Binding-site contacts:
Ligand atom C17 contacts residue VAL339 of chain 1.A at 4.1 Å (hydrophobic).
Ligand atom C4 contacts residue THR276 of chain 1.A at 3.6 Å.
Ligand atom C12 contacts residue ARG81 of chain 1.A at 3.9 Å.
Ligand atom C5 contacts residue TRP190 of chain 1.A at 3.9 Å (hydrophobic).
Ligand atom O1 contacts residue ILE271 of chain 1.A at 3.9 Å.
Ligand atom C18 contacts residue LEU338 of chain 1.A at 3.6 Å (hydrophobic).
Ligand atom O2 contacts residue VAL339 of chain 1.A at 3.7 Å.
Ligand atom C1 contacts residue TRP190 of chain 1.A at 4.0 Å (hydrophobic).
Ligand atom C1 contacts residue ILE99 of chain 1.A at 3.8 Å (hydrophobic).
Ligand atom C4 contacts residue ASP275 of chain 1.A at 3.6 Å.
Ligand atom O1 contacts residue TRP190 of chain 1.A at 3.4 Å.
Ligand atom C6 contacts residue THR276 of chain 1.A at 3.5 Å.
Ligand atom C6 contacts residue PHE187 of chain 1.A at 4.0 Å (hydrophobic).
Ligand atom O2 contacts residue ARG81 of chain 1.A at 3.3 Å (salt-bridge).
Ligand atom C16 contacts residue LEU443 of chain 1.A at 3.8 Å (hydrophobic).
Ligand atom C4 contacts residue TRP190 of chain 1.A at 3.7 Å (hydrophobic).
Ligand atom C3 contacts residue TRP190 of chain 1.A at 3.6 Å (hydrophobic).
Ligand atom C9 contacts residue TRP190 of chain 1.A at 4.1 Å (hydrophobic).
Ligand atom C19 contacts residue THR276 of chain 1.A at 3.9 Å.
Ligand atom C15 contacts residue LEU338 of chain 1.A at 3.6 Å (hydrophobic).
Ligand atom C18 contacts residue HEM1 of chain 1.B at 3.5 Å.
Ligand atom O1 contacts residue ALA272 of chain 1.A at 3.3 Å.
Ligand atom C3 contacts residue ALA272 of chain 1.A at 3.7 Å (hydrophobic).
Ligand atom C15 contacts residue LEU443 of chain 1.A at 3.5 Å (hydrophobic).
Ligand atom C2 contacts residue ALA272 of chain 1.A at 3.6 Å (hydrophobic).
Ligand atom C5 contacts residue THR276 of chain 1.A at 3.6 Å.
Ligand atom C12 contacts residue ILE99 of chain 1.A at 3.9 Å (hydrophobic).
Ligand atom C17 contacts residue LEU338 of chain 1.A at 3.7 Å (hydrophobic).
Ligand atom C16 contacts residue LEU338 of chain 1.A at 3.3 Å (hydrophobic).
Ligand atom O2 contacts residue PHE100 of chain 1.A at 4.1 Å.
Ligand atom C11 contacts residue HEM1 of chain 1.B at 3.6 Å.
Ligand atom C2 contacts residue ILE99 of chain 1.A at 3.9 Å (hydrophobic).
Ligand atom C17 contacts residue MET340 of chain 1.A at 3.7 Å (hydrophobic).
Ligand atom C18 contacts residue VAL336 of chain 1.A at 3.5 Å (hydrophobic).
Ligand atom C3 contacts residue ASP275 of chain 1.A at 3.7 Å.
Ligand atom C19 contacts residue HEM1 of chain 1.B at 3.4 Å.
Ligand atom C11 contacts residue ILE99 of chain 1.A at 3.7 Å (hydrophobic).
Ligand atom C8 contacts residue VAL336 of chain 1.A at 4.0 Å (hydrophobic).
Ligand atom O1 contacts residue ASP275 of chain 1.A at 2.9 Å (salt-bridge).
Ligand atom O2 contacts residue MET340 of chain 1.A at 2.8 Å (h-bond).

Sequence of chain 1.A:
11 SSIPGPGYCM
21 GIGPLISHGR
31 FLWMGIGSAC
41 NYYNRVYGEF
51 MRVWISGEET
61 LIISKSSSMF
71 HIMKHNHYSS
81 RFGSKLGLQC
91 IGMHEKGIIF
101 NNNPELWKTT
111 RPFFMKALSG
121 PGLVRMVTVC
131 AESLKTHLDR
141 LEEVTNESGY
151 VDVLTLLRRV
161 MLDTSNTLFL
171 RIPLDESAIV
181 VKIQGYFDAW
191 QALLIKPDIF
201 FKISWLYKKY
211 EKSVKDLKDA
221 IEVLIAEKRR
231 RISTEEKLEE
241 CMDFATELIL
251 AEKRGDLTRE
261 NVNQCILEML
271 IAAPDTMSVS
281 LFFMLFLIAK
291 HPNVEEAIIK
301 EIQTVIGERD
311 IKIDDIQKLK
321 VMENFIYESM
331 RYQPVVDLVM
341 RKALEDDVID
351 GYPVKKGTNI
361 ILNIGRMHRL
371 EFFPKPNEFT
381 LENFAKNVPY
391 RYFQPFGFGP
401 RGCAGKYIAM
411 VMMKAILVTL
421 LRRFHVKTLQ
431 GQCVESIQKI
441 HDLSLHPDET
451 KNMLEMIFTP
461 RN

A small-molecule ligand and the protein it binds are described below.
Small molecule (SMILES): C[C@]12CCC(=O)C=C1CC[C@@H]1[C@@H]2CC[C@]2(C)C(=O)CC[C@@H]12